Sequence of chain 1.A:
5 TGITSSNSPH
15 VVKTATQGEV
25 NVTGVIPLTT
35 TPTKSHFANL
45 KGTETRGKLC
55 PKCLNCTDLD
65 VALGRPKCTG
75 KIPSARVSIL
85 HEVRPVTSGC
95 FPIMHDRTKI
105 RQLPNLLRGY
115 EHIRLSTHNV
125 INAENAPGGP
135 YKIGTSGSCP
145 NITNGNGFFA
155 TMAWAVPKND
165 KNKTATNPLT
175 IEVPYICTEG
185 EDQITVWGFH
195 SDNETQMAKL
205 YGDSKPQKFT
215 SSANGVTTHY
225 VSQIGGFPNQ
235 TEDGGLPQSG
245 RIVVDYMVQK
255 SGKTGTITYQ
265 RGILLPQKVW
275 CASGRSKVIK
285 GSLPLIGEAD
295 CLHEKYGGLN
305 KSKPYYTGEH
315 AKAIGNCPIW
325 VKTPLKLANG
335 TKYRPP

Binding-site contacts:
Ligand atom O6 contacts residue SER56 of chain 1.C at 3.3 Å.
Ligand atom O5 contacts residue TRP57 of chain 1.C at 2.9 Å (h-bond).
Ligand atom C8 contacts residue GLU292 of chain 1.A at 3.5 Å.
Ligand atom C7 contacts residue ASN304 of chain 1.A at 3.3 Å.
Ligand atom C6 contacts residue SER56 of chain 1.C at 3.9 Å.
Ligand atom O2 contacts residue GLU292 of chain 1.A at 3.6 Å (salt-bridge).
Ligand atom C4 contacts residue TRP57 of chain 1.C at 4.0 Å (hydrophobic).
Ligand atom C6 contacts residue GLU292 of chain 1.A at 4.0 Å.
Ligand atom C7 contacts residue GLU292 of chain 1.A at 3.6 Å.
Ligand atom C2 contacts residue ASN304 of chain 1.A at 2.5 Å.
Ligand atom C6 contacts residue TRP57 of chain 1.C at 3.5 Å (hydrophobic).
Ligand atom C3 contacts residue ASN304 of chain 1.A at 3.8 Å.
Ligand atom C5 contacts residue TRP57 of chain 1.C at 3.8 Å (hydrophobic).
Ligand atom O7 contacts residue TRP57 of chain 1.C at 3.6 Å.
Ligand atom C3 contacts residue TRP57 of chain 1.C at 3.9 Å (hydrophobic).
Ligand atom C6 contacts residue GLY66 of chain 1.C at 3.8 Å.
Ligand atom C4 contacts residue GLU292 of chain 1.A at 3.8 Å.
Ligand atom C5 contacts residue GLU292 of chain 1.A at 3.4 Å.
Ligand atom O6 contacts residue GLY55 of chain 1.C at 3.5 Å (h-bond).
Ligand atom O5 contacts residue SER56 of chain 1.C at 3.6 Å.
Ligand atom O5 contacts residue ASN304 of chain 1.A at 2.4 Å (h-bond).
Ligand atom O4 contacts residue GLU292 of chain 1.A at 3.7 Å.
Ligand atom N2 contacts residue ASN304 of chain 1.A at 2.9 Å (h-bond).
Ligand atom C5 contacts residue ASN304 of chain 1.A at 3.6 Å.
Ligand atom C8 contacts residue GLY302 of chain 1.A at 4.0 Å.
Ligand atom O5 contacts residue GLY291 of chain 1.A at 3.8 Å.
Ligand atom O7 contacts residue ASN304 of chain 1.A at 3.3 Å (h-bond).
Ligand atom O7 contacts residue GLU292 of chain 1.A at 3.1 Å (salt-bridge).
Ligand atom C1 contacts residue ASN304 of chain 1.A at 1.4 Å.
Ligand atom O6 contacts residue LYS45 of chain 1.A at 3.8 Å.
Ligand atom O7 contacts residue GLY291 of chain 1.A at 3.3 Å.
Ligand atom O6 contacts residue GLY66 of chain 1.C at 4.0 Å.
Ligand atom O6 contacts residue GLY291 of chain 1.A at 3.0 Å (h-bond).
Ligand atom C6 contacts residue GLY55 of chain 1.C at 4.0 Å.
Ligand atom O6 contacts residue LEU289 of chain 1.A at 4.0 Å.
Ligand atom C1 contacts residue GLU292 of chain 1.A at 4.0 Å.
Ligand atom O2 contacts residue GLY291 of chain 1.A at 3.7 Å.
Ligand atom C3 contacts residue GLU292 of chain 1.A at 3.7 Å.
Ligand atom C1 contacts residue TRP57 of chain 1.C at 3.8 Å (hydrophobic).
Ligand atom O6 contacts residue GLU292 of chain 1.A at 2.9 Å (salt-bridge).

Sequence of chain 1.C:
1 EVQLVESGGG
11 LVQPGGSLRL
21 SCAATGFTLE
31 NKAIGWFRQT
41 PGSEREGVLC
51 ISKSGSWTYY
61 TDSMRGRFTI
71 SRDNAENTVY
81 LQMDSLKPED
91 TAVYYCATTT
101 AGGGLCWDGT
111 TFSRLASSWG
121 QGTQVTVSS

The protein below binds the small molecule below.
Small molecule (SMILES): CC(=O)N[C@H]1[C@H](O[C@H]2[C@H](O)[C@@H](NC(C)=O)CO[C@@H]2CO)O[C@H](CO)[C@@H](O[C@@H]2O[C@H](CO[C@H]3O[C@H](CO[C@H]4O[C@H](CO)[C@@H](O)[C@H](O)[C@@H]4O)[C@@H](O)[C@H](O[C@H]4O[C@H](CO)[C@@H](O)[C@H](O)[C@@H]4O)[C@@H]3O)[C@@H](O)[C@H](O[C@H]3O[C@H](CO)[C@@H](O)[C@H](O)[C@@H]3O)[C@@H]2O)[C@@H]1O